This protein binds this small molecule.
Small molecule (SMILES): Nc1ccn([C@H]2C[C@H](O)[C@@H](COP(=O)(O)O)O2)c(=O)n1

Sequence of chain 1.A:
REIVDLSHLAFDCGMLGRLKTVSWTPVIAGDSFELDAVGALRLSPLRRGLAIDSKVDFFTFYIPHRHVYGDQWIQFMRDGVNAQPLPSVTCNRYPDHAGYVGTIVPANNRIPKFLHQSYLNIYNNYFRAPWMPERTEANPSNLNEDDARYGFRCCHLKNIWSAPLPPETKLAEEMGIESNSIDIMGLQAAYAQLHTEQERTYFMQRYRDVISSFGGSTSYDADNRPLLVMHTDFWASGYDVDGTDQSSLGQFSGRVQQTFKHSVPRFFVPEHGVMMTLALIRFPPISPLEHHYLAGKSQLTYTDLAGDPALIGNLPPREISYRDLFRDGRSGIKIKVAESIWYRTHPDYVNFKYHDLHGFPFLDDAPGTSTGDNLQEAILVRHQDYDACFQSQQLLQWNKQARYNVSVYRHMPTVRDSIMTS

Binding-site contacts:
Ligand atom O4' contacts residue DC1 of chain 6.F at 0.3 Å (h-bond).
Ligand atom OP1 contacts residue ARG10 of chain 1.A at 3.8 Å.
Ligand atom O3' contacts residue DC1 of chain 6.F at 1.1 Å (h-bond).
Ligand atom OP2 contacts residue DC1 of chain 6.F at 1.0 Å.
Ligand atom C1' contacts residue DC1 of chain 6.F at 1.3 Å.
Ligand atom OP1 contacts residue PHE277 of chain 1.A at 4.1 Å.
Ligand atom OP1 contacts residue DC1 of chain 6.F at 0.4 Å (h-bond).
Ligand atom C2' contacts residue PHE277 of chain 1.A at 2.8 Å (hydrophobic).
Ligand atom C4' contacts residue DC1 of chain 6.F at 1.2 Å.
Ligand atom O3' contacts residue PHE277 of chain 1.A at 4.1 Å.
Ligand atom C1' contacts residue PHE277 of chain 1.A at 3.9 Å (hydrophobic).
Ligand atom C5' contacts residue DC1 of chain 6.F at 1.4 Å.
Ligand atom C3' contacts residue PHE277 of chain 1.A at 3.6 Å (hydrophobic).
Ligand atom O5' contacts residue DC1 of chain 6.F at 1.2 Å (h-bond).
Ligand atom C2' contacts residue DC1 of chain 6.F at 1.2 Å.
Ligand atom P contacts residue DC1 of chain 6.F at 1.1 Å.
Ligand atom C3' contacts residue DC1 of chain 6.F at 0.8 Å.